Binding-site contacts:
Ligand atom O contacts residue VAL4 of chain 1.E at 3.8 Å.
Ligand atom CG2 contacts residue SER5 of chain 1.E at 3.7 Å.
Ligand atom OE2 contacts residue VAL4 of chain 1.E at 3.6 Å.
Ligand atom O contacts residue GLN3 of chain 1.E at 3.1 Å (h-bond).
Ligand atom N contacts residue VAL4 of chain 1.E at 3.0 Å (h-bond).
Ligand atom CB contacts residue ALA2 of chain 1.E at 3.4 Å (hydrophobic).
Ligand atom C contacts residue VAL4 of chain 1.E at 4.2 Å (hydrophobic).
Ligand atom CA contacts residue VAL4 of chain 1.E at 3.5 Å (hydrophobic).
Ligand atom CG1 contacts residue GLN3 of chain 1.E at 4.1 Å.
Ligand atom O contacts residue ALA2 of chain 1.E at 3.9 Å.
Ligand atom CB contacts residue GLN3 of chain 1.E at 3.4 Å.
Ligand atom CG2 contacts residue ALA2 of chain 1.E at 4.0 Å (hydrophobic).
Ligand atom OG contacts residue GLN3 of chain 1.E at 3.3 Å (h-bond).
Ligand atom C contacts residue VAL4 of chain 1.E at 4.0 Å (hydrophobic).
Ligand atom CA contacts residue ALA2 of chain 1.E at 3.5 Å (hydrophobic).
Ligand atom OE1 contacts residue VAL4 of chain 1.E at 3.5 Å.
Ligand atom C contacts residue ALA2 of chain 1.E at 3.7 Å (hydrophobic).
Ligand atom O contacts residue VAL4 of chain 1.E at 2.9 Å (h-bond).
Ligand atom OE1 contacts residue ASN25 of chain 1.E at 4.4 Å.
Ligand atom CB contacts residue VAL4 of chain 1.E at 4.3 Å (hydrophobic).
Ligand atom CG2 contacts residue GLN3 of chain 1.E at 3.4 Å.
Ligand atom CB contacts residue VAL4 of chain 1.E at 4.5 Å (hydrophobic).
Ligand atom CA contacts residue VAL4 of chain 1.E at 4.0 Å (hydrophobic).
Ligand atom C contacts residue GLN3 of chain 1.E at 3.9 Å.
Ligand atom CA contacts residue ALA2 of chain 1.E at 4.0 Å (hydrophobic).
Ligand atom CB contacts residue GLN3 of chain 1.E at 4.4 Å.
Ligand atom CD contacts residue VAL4 of chain 1.E at 3.8 Å (hydrophobic).
Ligand atom C contacts residue ALA2 of chain 1.E at 4.3 Å (hydrophobic).
Ligand atom C contacts residue VAL4 of chain 1.E at 3.6 Å (hydrophobic).
Ligand atom CG2 contacts residue VAL4 of chain 1.E at 3.8 Å (hydrophobic).
Ligand atom N contacts residue ALA2 of chain 1.E at 3.0 Å (h-bond).
Ligand atom O contacts residue SER5 of chain 1.E at 3.8 Å.
Ligand atom CB contacts residue ALA2 of chain 1.E at 4.3 Å (hydrophobic).
Ligand atom O contacts residue SER6 of chain 1.E at 4.1 Å.
Ligand atom CA contacts residue GLN3 of chain 1.E at 4.2 Å.

Sequence of chain 1.E:
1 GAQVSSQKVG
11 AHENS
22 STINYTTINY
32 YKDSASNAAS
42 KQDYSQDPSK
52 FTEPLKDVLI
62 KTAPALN

This protein binds this small molecule.
Small molecule (SMILES): CC[C@H](C)[C@H](N)C(=O)N[C@@H](CO)C(=O)N[C@@H](CCC(=O)O)C(=O)N[C@H](C=O)C(C)C